This small molecule binds to this protein.
Small molecule (SMILES): CC(=O)N[C@@H]1[C@@H](O)[C@H](O)[C@@H](CO)O[C@H]1O

Binding-site contacts:
Ligand atom C7 contacts residue ASN292 of chain 1.B at 3.2 Å.
Ligand atom C1 contacts residue ASN292 of chain 1.B at 1.4 Å.
Ligand atom C3 contacts residue ASN292 of chain 1.B at 3.8 Å.
Ligand atom O5 contacts residue ASN292 of chain 1.B at 2.3 Å (h-bond).
Ligand atom N2 contacts residue ASN292 of chain 1.B at 2.9 Å (h-bond).
Ligand atom C2 contacts residue ASN292 of chain 1.B at 2.5 Å.
Ligand atom C5 contacts residue ASN292 of chain 1.B at 3.7 Å.
Ligand atom C7 contacts residue VAL291 of chain 1.B at 4.2 Å (hydrophobic).
Ligand atom C4 contacts residue ASN292 of chain 1.B at 4.3 Å.
Ligand atom O7 contacts residue ASN292 of chain 1.B at 4.1 Å.
Ligand atom O7 contacts residue VAL291 of chain 1.B at 3.8 Å.
Ligand atom O7 contacts residue ALA346 of chain 1.B at 4.4 Å.
Ligand atom N2 contacts residue VAL291 of chain 1.B at 4.1 Å.
Ligand atom C8 contacts residue ASN292 of chain 1.B at 3.3 Å.

Sequence of chain 1.B:
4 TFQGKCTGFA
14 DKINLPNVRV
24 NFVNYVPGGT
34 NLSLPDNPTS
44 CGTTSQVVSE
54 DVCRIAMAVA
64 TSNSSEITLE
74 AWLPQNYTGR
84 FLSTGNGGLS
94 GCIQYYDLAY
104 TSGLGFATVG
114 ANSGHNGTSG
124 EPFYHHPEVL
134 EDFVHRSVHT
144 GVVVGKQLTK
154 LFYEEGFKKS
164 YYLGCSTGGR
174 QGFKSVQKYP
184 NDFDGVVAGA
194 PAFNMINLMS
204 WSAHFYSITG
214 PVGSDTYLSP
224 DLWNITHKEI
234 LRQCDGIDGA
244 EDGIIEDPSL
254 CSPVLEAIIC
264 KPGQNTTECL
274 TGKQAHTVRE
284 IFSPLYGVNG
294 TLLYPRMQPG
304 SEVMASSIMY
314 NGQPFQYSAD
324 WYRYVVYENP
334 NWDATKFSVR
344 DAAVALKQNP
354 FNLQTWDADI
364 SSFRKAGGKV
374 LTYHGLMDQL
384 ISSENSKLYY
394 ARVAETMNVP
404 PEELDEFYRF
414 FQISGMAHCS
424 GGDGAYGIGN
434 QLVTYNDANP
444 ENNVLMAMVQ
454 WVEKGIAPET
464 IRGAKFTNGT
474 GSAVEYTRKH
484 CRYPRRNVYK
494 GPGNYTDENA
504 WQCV